Sequence of chain 1.E:
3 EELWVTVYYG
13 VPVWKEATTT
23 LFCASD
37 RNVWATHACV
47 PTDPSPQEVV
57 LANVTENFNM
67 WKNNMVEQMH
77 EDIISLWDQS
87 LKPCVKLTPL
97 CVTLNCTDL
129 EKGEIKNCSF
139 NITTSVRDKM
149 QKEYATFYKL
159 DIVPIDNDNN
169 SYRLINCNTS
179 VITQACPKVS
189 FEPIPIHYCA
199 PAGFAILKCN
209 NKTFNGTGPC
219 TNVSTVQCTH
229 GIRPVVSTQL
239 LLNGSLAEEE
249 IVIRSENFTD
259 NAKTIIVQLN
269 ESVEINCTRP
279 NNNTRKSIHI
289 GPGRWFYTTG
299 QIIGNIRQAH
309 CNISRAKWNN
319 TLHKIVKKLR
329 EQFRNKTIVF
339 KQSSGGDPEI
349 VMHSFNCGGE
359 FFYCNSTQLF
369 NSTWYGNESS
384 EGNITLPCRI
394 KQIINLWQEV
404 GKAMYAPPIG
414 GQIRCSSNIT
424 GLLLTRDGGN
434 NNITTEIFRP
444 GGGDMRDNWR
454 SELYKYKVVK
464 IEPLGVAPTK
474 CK

Sequence of chain 1.J:
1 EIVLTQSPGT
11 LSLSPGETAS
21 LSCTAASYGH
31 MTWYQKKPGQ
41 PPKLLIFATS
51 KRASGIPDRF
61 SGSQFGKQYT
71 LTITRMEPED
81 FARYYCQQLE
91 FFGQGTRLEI

Binding-site contacts:
Ligand atom C7 contacts residue GLU1 of chain 1.J at 3.7 Å.
Ligand atom C8 contacts residue ILE2 of chain 1.J at 3.8 Å (hydrophobic).
Ligand atom O7 contacts residue GLU1 of chain 1.J at 4.1 Å.
Ligand atom N2 contacts residue GLU1 of chain 1.J at 3.9 Å.
Ligand atom C7 contacts residue ASN435 of chain 1.E at 3.3 Å.
Ligand atom C5 contacts residue ASN435 of chain 1.E at 3.8 Å.
Ligand atom C2 contacts residue GLU1 of chain 1.J at 4.5 Å.
Ligand atom C5 contacts residue GLU1 of chain 1.J at 4.0 Å.
Ligand atom C4 contacts residue ASN435 of chain 1.E at 4.4 Å.
Ligand atom C2 contacts residue ASN435 of chain 1.E at 2.5 Å.
Ligand atom C3 contacts residue ASN435 of chain 1.E at 3.9 Å.
Ligand atom O7 contacts residue ASN435 of chain 1.E at 3.1 Å (h-bond).
Ligand atom C1 contacts residue GLU1 of chain 1.J at 3.9 Å.
Ligand atom O5 contacts residue GLU1 of chain 1.J at 4.3 Å.
Ligand atom N2 contacts residue ASN435 of chain 1.E at 3.0 Å (h-bond).
Ligand atom C8 contacts residue ASN435 of chain 1.E at 4.5 Å.
Ligand atom C3 contacts residue GLU1 of chain 1.J at 4.3 Å.
Ligand atom C8 contacts residue GLU1 of chain 1.J at 3.1 Å.
Ligand atom C1 contacts residue ASN435 of chain 1.E at 1.5 Å.
Ligand atom O5 contacts residue ASN435 of chain 1.E at 2.5 Å (h-bond).

This protein binds this small molecule.
Small molecule (SMILES): CC(=O)N[C@@H]1[C@@H](O)[C@H](O)[C@@H](CO)O[C@H]1O